This small molecule binds to this protein.
Small molecule (SMILES): O=C(O)CCc1cccc(C(=O)O)c1C(=O)O

Sequence of chain 1.A:
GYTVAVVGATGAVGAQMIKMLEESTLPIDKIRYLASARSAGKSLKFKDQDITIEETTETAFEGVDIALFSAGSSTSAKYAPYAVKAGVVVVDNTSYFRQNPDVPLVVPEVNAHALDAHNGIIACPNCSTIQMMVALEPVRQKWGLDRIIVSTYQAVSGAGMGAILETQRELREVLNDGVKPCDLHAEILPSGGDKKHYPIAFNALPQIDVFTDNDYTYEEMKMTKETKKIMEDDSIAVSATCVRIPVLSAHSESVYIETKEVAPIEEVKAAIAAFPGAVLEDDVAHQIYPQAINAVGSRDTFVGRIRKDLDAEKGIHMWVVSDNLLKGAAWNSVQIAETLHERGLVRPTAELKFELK

Binding-site contacts:
Ligand atom O19 contacts residue SER74 of chain 1.A at 2.6 Å (h-bond).
Ligand atom O12 contacts residue THR95 of chain 1.A at 3.5 Å.
Ligand atom O19 contacts residue GLY73 of chain 1.A at 3.2 Å.
Ligand atom O9 contacts residue ASN127 of chain 1.A at 3.7 Å.
Ligand atom C7 contacts residue NAP1 of chain 1.E at 4.0 Å.
Ligand atom C10 contacts residue SER74 of chain 1.A at 4.0 Å.
Ligand atom C1 contacts residue ARG99 of chain 1.A at 3.6 Å.
Ligand atom O11 contacts residue LYS223 of chain 1.A at 3.7 Å.
Ligand atom C7 contacts residue ACT1 of chain 1.F at 3.6 Å.
Ligand atom O9 contacts residue ARG99 of chain 1.A at 2.8 Å (salt-bridge).
Ligand atom C14 contacts residue NAP1 of chain 1.E at 3.3 Å.
Ligand atom C3 contacts residue NAP1 of chain 1.E at 3.5 Å.
Ligand atom C6 contacts residue ACT1 of chain 1.F at 3.9 Å.
Ligand atom O9 contacts residue SER96 of chain 1.A at 3.8 Å.
Ligand atom O12 contacts residue SER96 of chain 1.A at 2.9 Å (h-bond).
Ligand atom O11 contacts residue SER96 of chain 1.A at 2.6 Å (h-bond).
Ligand atom C3 contacts residue LYS223 of chain 1.A at 4.0 Å.
Ligand atom C14 contacts residue SER74 of chain 1.A at 3.9 Å.
Ligand atom C4 contacts residue NAP1 of chain 1.E at 3.6 Å.
Ligand atom C15 contacts residue SER74 of chain 1.A at 3.6 Å.
Ligand atom C6 contacts residue GLY159 of chain 1.A at 3.5 Å.
Ligand atom C1 contacts residue LYS223 of chain 1.A at 3.5 Å.
Ligand atom C2 contacts residue LYS223 of chain 1.A at 3.8 Å.
Ligand atom O8 contacts residue NAP1 of chain 1.E at 3.0 Å.
Ligand atom C15 contacts residue NAP1 of chain 1.E at 3.7 Å.
Ligand atom C5 contacts residue NAP1 of chain 1.E at 3.9 Å.
Ligand atom C1 contacts residue NAP1 of chain 1.E at 3.9 Å.
Ligand atom C1 contacts residue ASN127 of chain 1.A at 3.7 Å.
Ligand atom O8 contacts residue ARG99 of chain 1.A at 2.9 Å (salt-bridge).
Ligand atom O12 contacts residue SER74 of chain 1.A at 3.4 Å (h-bond).
Ligand atom O12 contacts residue NAP1 of chain 1.E at 2.8 Å (h-bond).
Ligand atom O8 contacts residue ASN94 of chain 1.A at 4.0 Å.
Ligand atom C2 contacts residue NAP1 of chain 1.E at 3.8 Å.
Ligand atom O19 contacts residue NAP1 of chain 1.E at 3.9 Å.
Ligand atom C13 contacts residue NAP1 of chain 1.E at 3.4 Å.
Ligand atom C10 contacts residue SER96 of chain 1.A at 3.4 Å.
Ligand atom O11 contacts residue SER74 of chain 1.A at 3.7 Å.
Ligand atom C10 contacts residue NAP1 of chain 1.E at 3.6 Å.
Ligand atom O9 contacts residue LYS223 of chain 1.A at 2.7 Å (salt-bridge).
Ligand atom O8 contacts residue ASN127 of chain 1.A at 3.6 Å.